Binding-site contacts:
Ligand atom OXT contacts residue THR205 of chain 2.A at 2.9 Å (h-bond).
Ligand atom OXT contacts residue GLY203 of chain 2.A at 4.0 Å.
Ligand atom CA contacts residue MET23 of chain 2.A at 3.5 Å (hydrophobic).
Ligand atom OD1 contacts residue LYS176 of chain 2.A at 2.5 Å (salt-bridge).
Ligand atom CA contacts residue THR205 of chain 2.A at 3.6 Å.
Ligand atom CA contacts residue SER96 of chain 2.A at 3.1 Å.
Ligand atom O contacts residue THR140 of chain 2.A at 3.8 Å.
Ligand atom N contacts residue LYS176 of chain 2.A at 3.9 Å.
Ligand atom N contacts residue MET23 of chain 2.A at 3.3 Å (h-bond).
Ligand atom O contacts residue GLY203 of chain 2.A at 3.8 Å.
Ligand atom C contacts residue SER96 of chain 2.A at 3.5 Å.
Ligand atom OXT contacts residue CYS97 of chain 2.A at 2.6 Å (h-bond).
Ligand atom N contacts residue GLU206 of chain 2.A at 2.4 Å (salt-bridge).
Ligand atom N contacts residue THR205 of chain 2.A at 3.2 Å (h-bond).
Ligand atom O contacts residue SER204 of chain 2.A at 3.4 Å.
Ligand atom CA contacts residue GLU206 of chain 2.A at 3.9 Å.
Ligand atom C contacts residue THR98 of chain 2.A at 3.6 Å.
Ligand atom C contacts residue SER204 of chain 2.A at 3.7 Å.
Ligand atom O contacts residue CYS97 of chain 2.A at 4.1 Å.
Ligand atom OXT contacts residue SER96 of chain 2.A at 3.3 Å.
Ligand atom OD2 contacts residue MET23 of chain 2.A at 3.6 Å (h-bond).
Ligand atom CG contacts residue SER96 of chain 2.A at 3.7 Å.
Ligand atom OD2 contacts residue ARG62 of chain 2.A at 2.4 Å (salt-bridge).
Ligand atom OD1 contacts residue ARG62 of chain 2.A at 3.6 Å.
Ligand atom OXT contacts residue THR98 of chain 2.A at 3.7 Å.
Ligand atom CG contacts residue ARG62 of chain 2.A at 3.5 Å.
Ligand atom CG contacts residue MET23 of chain 2.A at 3.6 Å (hydrophobic).
Ligand atom OD1 contacts residue TYR172 of chain 2.A at 4.1 Å.
Ligand atom OD1 contacts residue GLU206 of chain 2.A at 3.9 Å.
Ligand atom N contacts residue SER204 of chain 2.A at 3.4 Å (h-bond).
Ligand atom OD1 contacts residue MET23 of chain 2.A at 3.8 Å.
Ligand atom CB contacts residue THR98 of chain 2.A at 3.4 Å.
Ligand atom C contacts residue THR205 of chain 2.A at 3.5 Å.
Ligand atom C contacts residue CYS97 of chain 2.A at 3.5 Å (hydrophobic).
Ligand atom O contacts residue THR205 of chain 2.A at 4.0 Å.
Ligand atom CG contacts residue LYS176 of chain 2.A at 3.6 Å.
Ligand atom OXT contacts residue SER204 of chain 2.A at 3.6 Å.
Ligand atom OD2 contacts residue SER96 of chain 2.A at 3.2 Å (h-bond).
Ligand atom CB contacts residue SER96 of chain 2.A at 3.2 Å.
Ligand atom O contacts residue THR98 of chain 2.A at 2.8 Å (h-bond).

The small molecule below binds the protein below.
Small molecule (SMILES): N[C@H](CC(=O)O)C(=O)O

Sequence of chain 1.A:
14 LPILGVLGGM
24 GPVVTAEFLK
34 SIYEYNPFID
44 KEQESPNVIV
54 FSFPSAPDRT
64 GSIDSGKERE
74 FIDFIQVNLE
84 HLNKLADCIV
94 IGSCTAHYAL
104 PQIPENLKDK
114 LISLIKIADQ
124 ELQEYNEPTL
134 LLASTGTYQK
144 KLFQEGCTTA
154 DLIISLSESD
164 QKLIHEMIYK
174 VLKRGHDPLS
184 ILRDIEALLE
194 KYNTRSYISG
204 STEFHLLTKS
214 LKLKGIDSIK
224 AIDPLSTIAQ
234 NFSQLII

Sequence of chain 2.A:
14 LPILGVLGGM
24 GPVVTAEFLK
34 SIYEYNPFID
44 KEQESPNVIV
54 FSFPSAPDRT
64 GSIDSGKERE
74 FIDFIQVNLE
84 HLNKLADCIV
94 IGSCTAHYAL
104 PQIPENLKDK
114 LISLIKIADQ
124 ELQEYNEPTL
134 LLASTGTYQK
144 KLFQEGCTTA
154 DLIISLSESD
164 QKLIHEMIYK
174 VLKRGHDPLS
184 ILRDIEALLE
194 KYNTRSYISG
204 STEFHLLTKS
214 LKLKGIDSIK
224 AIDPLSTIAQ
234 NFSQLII